Binding-site contacts:
Ligand atom C9 contacts residue CYS16 of chain 1.B at 1.8 Å (hydrophobic).
Ligand atom C6 contacts residue ASP50 of chain 1.A at 4.1 Å.
Ligand atom C2 contacts residue CYS9 of chain 1.B at 3.7 Å (hydrophobic).
Ligand atom C1 contacts residue ASP50 of chain 1.A at 4.2 Å.
Ligand atom C9 contacts residue GLY17 of chain 1.B at 4.2 Å.
Ligand atom C5 contacts residue CYS2 of chain 1.B at 4.3 Å (hydrophobic).
Ligand atom C7 contacts residue ASP50 of chain 1.A at 3.6 Å.
Ligand atom C2 contacts residue CYS2 of chain 1.B at 3.4 Å (hydrophobic).
Ligand atom C6 contacts residue ARG10 of chain 1.B at 4.1 Å.
Ligand atom C2 contacts residue SER3 of chain 1.B at 4.0 Å.
Ligand atom C5 contacts residue CYS16 of chain 1.B at 2.8 Å (hydrophobic).
Ligand atom C8 contacts residue SER3 of chain 1.B at 4.2 Å.
Ligand atom C4 contacts residue CYS16 of chain 1.B at 3.7 Å (hydrophobic).
Ligand atom C9 contacts residue ARG10 of chain 1.B at 3.9 Å.
Ligand atom C6 contacts residue CYS16 of chain 1.B at 3.5 Å (hydrophobic).
Ligand atom C6 contacts residue CYS9 of chain 1.B at 3.3 Å (hydrophobic).
Ligand atom C4 contacts residue CYS2 of chain 1.B at 3.1 Å (hydrophobic).
Ligand atom C8 contacts residue CYS2 of chain 1.B at 1.8 Å (hydrophobic).
Ligand atom C1 contacts residue CYS9 of chain 1.B at 2.8 Å (hydrophobic).
Ligand atom C7 contacts residue CYS9 of chain 1.B at 1.9 Å (hydrophobic).
Ligand atom C3 contacts residue CYS2 of chain 1.B at 2.5 Å (hydrophobic).

Sequence of chain 1.B:
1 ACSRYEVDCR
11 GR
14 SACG

The protein below binds the small molecule below.
Small molecule (SMILES): BrCc1cc(CBr)cc(CBr)c1

Sequence of chain 1.A:
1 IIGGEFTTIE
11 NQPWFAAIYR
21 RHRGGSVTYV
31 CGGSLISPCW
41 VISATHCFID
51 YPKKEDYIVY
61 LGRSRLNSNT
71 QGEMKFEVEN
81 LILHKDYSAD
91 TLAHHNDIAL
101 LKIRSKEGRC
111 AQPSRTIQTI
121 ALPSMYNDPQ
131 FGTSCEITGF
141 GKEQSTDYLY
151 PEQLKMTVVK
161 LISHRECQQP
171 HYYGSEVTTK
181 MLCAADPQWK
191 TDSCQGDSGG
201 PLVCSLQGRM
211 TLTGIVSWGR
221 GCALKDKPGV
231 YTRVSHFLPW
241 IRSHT